The protein below binds the small molecule below.
Small molecule (SMILES): CC(C)C[C@H](NC(=O)OC(C)(C)C)C(=O)N1CCC[C@H]1C(=O)N[C@@H](C)C(=O)N[C@H](CS)[C@@H](C)O

Sequence of chain 1.A:
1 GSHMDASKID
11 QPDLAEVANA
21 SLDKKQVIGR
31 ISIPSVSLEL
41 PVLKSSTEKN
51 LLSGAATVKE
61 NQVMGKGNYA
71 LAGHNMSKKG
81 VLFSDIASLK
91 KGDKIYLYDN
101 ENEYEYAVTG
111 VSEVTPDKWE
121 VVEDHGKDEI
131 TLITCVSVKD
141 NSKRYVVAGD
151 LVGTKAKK

Binding-site contacts:
Ligand atom CA contacts residue SER7 of chain 1.A at 3.2 Å.
Ligand atom O2 contacts residue TRP119 of chain 1.A at 3.4 Å.
Ligand atom N contacts residue SER7 of chain 1.A at 3.4 Å.
Ligand atom CG2 contacts residue HIS74 of chain 1.A at 3.3 Å.
Ligand atom CB contacts residue CYS135 of chain 1.A at 3.7 Å (hydrophobic).
Ligand atom C contacts residue TRP119 of chain 1.A at 3.6 Å (hydrophobic).
Ligand atom CD contacts residue VAL58 of chain 1.A at 3.2 Å (hydrophobic).
Ligand atom CG2 contacts residue GLY73 of chain 1.A at 2.8 Å.
Ligand atom CB contacts residue HIS74 of chain 1.A at 3.6 Å.
Ligand atom SG contacts residue ILE133 of chain 1.A at 3.8 Å.
Ligand atom CG contacts residue LYS118 of chain 1.A at 3.5 Å.
Ligand atom O contacts residue SER7 of chain 1.A at 3.0 Å.
Ligand atom O contacts residue SER7 of chain 1.A at 3.2 Å (h-bond).
Ligand atom CG2 contacts residue ALA72 of chain 1.A at 3.8 Å (hydrophobic).
Ligand atom CD1 contacts residue PRO116 of chain 1.A at 2.7 Å (hydrophobic).
Ligand atom O contacts residue ALA72 of chain 1.A at 3.7 Å.
Ligand atom CD2 contacts residue LYS118 of chain 1.A at 2.8 Å.
Ligand atom C3 contacts residue VAL58 of chain 1.A at 3.8 Å (hydrophobic).
Ligand atom SG contacts residue ARG144 of chain 1.A at 3.6 Å.
Ligand atom N contacts residue HIS74 of chain 1.A at 3.6 Å.
Ligand atom CA contacts residue CYS135 of chain 1.A at 3.2 Å (hydrophobic).
Ligand atom C contacts residue ARG144 of chain 1.A at 3.3 Å.
Ligand atom O contacts residue PRO116 of chain 1.A at 3.4 Å (h-bond).
Ligand atom C contacts residue ILE133 of chain 1.A at 3.8 Å (hydrophobic).
Ligand atom CB contacts residue PRO116 of chain 1.A at 2.9 Å (hydrophobic).
Ligand atom CB contacts residue LEU51 of chain 1.A at 3.3 Å (hydrophobic).
Ligand atom OG1 contacts residue GLY73 of chain 1.A at 3.8 Å.
Ligand atom SG contacts residue CYS135 of chain 1.A at 2.0 Å (h-bond).
Ligand atom C contacts residue SER7 of chain 1.A at 3.1 Å.
Ligand atom OG1 contacts residue ILE133 of chain 1.A at 3.1 Å.
Ligand atom C contacts residue CYS135 of chain 1.A at 3.0 Å (hydrophobic).
Ligand atom CG contacts residue PRO116 of chain 1.A at 2.7 Å (hydrophobic).
Ligand atom N contacts residue SER7 of chain 1.A at 3.3 Å (h-bond).
Ligand atom SG contacts residue THR134 of chain 1.A at 3.4 Å.
Ligand atom CB contacts residue GLY73 of chain 1.A at 3.0 Å.
Ligand atom N contacts residue TRP119 of chain 1.A at 3.8 Å.
Ligand atom CB contacts residue ILE133 of chain 1.A at 3.8 Å (hydrophobic).
Ligand atom C contacts residue SER7 of chain 1.A at 3.5 Å.
Ligand atom OG1 contacts residue ALA72 of chain 1.A at 3.2 Å.
Ligand atom CG contacts residue VAL58 of chain 1.A at 3.4 Å (hydrophobic).